Sequence of chain 5.B:
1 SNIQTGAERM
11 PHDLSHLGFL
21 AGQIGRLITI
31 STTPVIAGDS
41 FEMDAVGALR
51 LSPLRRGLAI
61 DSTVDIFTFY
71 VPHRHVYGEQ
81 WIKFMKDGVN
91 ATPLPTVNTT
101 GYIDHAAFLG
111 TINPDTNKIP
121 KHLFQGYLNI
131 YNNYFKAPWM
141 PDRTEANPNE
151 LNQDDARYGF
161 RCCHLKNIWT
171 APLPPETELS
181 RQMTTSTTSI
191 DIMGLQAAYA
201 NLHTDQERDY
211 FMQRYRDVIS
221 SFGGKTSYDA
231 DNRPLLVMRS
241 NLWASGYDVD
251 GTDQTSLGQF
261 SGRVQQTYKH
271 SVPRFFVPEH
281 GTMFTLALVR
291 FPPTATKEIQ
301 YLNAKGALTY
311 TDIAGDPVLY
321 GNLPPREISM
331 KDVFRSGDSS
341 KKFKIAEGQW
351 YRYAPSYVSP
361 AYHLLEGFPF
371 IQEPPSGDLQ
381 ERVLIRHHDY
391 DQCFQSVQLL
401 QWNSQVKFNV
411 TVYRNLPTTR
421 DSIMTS

Binding-site contacts:
Ligand atom OP1 contacts residue PHE211 of chain 4.B at 2.1 Å.
Ligand atom C8 contacts residue ARG28 of chain 4.D at 3.1 Å.
Ligand atom OP1 contacts residue ARG420 of chain 5.B at 2.4 Å (salt-bridge).
Ligand atom C5' contacts residue TYR31 of chain 4.D at 3.0 Å (hydrophobic).
Ligand atom OP1 contacts residue THR418 of chain 5.B at 3.2 Å.
Ligand atom C5' contacts residue ARG28 of chain 4.D at 2.8 Å.
Ligand atom C8 contacts residue GLY26 of chain 4.D at 3.7 Å.
Ligand atom P contacts residue PHE211 of chain 4.B at 3.5 Å.
Ligand atom OP1 contacts residue ASP421 of chain 5.B at 3.7 Å.
Ligand atom N6 contacts residue ASP217 of chain 4.B at 2.8 Å (salt-bridge).
Ligand atom OP2 contacts residue GLU207 of chain 4.B at 2.0 Å (salt-bridge).
Ligand atom C4 contacts residue ALA27 of chain 4.D at 3.5 Å (hydrophobic).
Ligand atom O5' contacts residue ARG420 of chain 5.B at 2.9 Å (salt-bridge).
Ligand atom C6 contacts residue ALA27 of chain 4.D at 3.5 Å (hydrophobic).
Ligand atom N6 contacts residue ALA27 of chain 4.D at 3.2 Å (h-bond).
Ligand atom N9 contacts residue ALA27 of chain 4.D at 3.1 Å.
Ligand atom N6 contacts residue GLY26 of chain 4.D at 3.1 Å.
Ligand atom C5' contacts residue ARG420 of chain 5.B at 3.5 Å.
Ligand atom OP2 contacts residue ARG420 of chain 5.B at 3.4 Å (salt-bridge).
Ligand atom N7 contacts residue ALA27 of chain 4.D at 1.6 Å.
Ligand atom O5' contacts residue ARG28 of chain 4.D at 3.1 Å (salt-bridge).
Ligand atom O3' contacts residue TYR31 of chain 4.D at 3.2 Å (h-bond).
Ligand atom O4' contacts residue ARG420 of chain 5.B at 3.2 Å (salt-bridge).
Ligand atom O3' contacts residue ARG420 of chain 5.B at 1.7 Å (salt-bridge).
Ligand atom C2 contacts residue SER221 of chain 4.B at 3.7 Å.
Ligand atom P contacts residue ARG420 of chain 5.B at 2.5 Å.
Ligand atom OP1 contacts residue ARG28 of chain 4.D at 2.7 Å (salt-bridge).
Ligand atom C5 contacts residue GLY26 of chain 4.D at 3.5 Å.
Ligand atom C4' contacts residue ARG420 of chain 5.B at 3.4 Å.
Ligand atom C6 contacts residue GLY26 of chain 4.D at 3.7 Å.
Ligand atom C2' contacts residue ARG28 of chain 4.D at 3.7 Å.
Ligand atom P contacts residue TYR31 of chain 4.D at 3.5 Å.
Ligand atom C5 contacts residue ALA27 of chain 4.D at 2.9 Å (hydrophobic).
Ligand atom O5' contacts residue TYR31 of chain 4.D at 2.2 Å (h-bond).
Ligand atom N7 contacts residue GLY26 of chain 4.D at 2.7 Å.
Ligand atom P contacts residue ARG28 of chain 4.D at 3.4 Å.
Ligand atom P contacts residue GLU207 of chain 4.B at 3.4 Å.
Ligand atom N7 contacts residue ARG28 of chain 4.D at 3.6 Å (salt-bridge).
Ligand atom C8 contacts residue ALA27 of chain 4.D at 2.0 Å (hydrophobic).
Ligand atom N1 contacts residue SER221 of chain 4.B at 3.6 Å.

Sequence of chain 4.B:
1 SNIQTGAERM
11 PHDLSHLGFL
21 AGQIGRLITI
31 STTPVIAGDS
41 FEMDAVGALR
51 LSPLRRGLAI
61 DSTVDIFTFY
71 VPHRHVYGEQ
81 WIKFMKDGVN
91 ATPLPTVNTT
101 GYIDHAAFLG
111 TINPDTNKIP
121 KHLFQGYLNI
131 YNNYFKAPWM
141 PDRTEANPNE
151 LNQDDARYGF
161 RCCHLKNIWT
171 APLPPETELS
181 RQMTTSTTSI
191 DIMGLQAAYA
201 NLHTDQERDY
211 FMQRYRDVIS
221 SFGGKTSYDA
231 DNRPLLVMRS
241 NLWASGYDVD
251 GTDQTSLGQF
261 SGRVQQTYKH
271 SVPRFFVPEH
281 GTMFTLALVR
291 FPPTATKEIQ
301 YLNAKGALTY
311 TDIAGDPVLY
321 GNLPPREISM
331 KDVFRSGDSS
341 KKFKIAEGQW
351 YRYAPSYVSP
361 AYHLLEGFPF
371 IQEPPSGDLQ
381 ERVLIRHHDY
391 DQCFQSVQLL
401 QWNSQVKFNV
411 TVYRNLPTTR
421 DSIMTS

This protein binds this small molecule.
Small molecule (SMILES): N=c1ccn([C@H]2C[C@H](O)[C@@H](CO[P](=O)(O)O[C@H]3C[C@H](n4cnc5c(N)ncnc54)O[C@@H]3CO[P](=O)(O)O[C@H]3C[C@H](n4cnc5c(N)ncnc54)O[C@@H]3CO[P](=O)(O)O[C@H]3C[C@H](n4cnc5c(N)ncnc54)O[C@@H]3COP(=O)(O)O)O2)c(=O)[nH]1

Sequence of chain 4.D:
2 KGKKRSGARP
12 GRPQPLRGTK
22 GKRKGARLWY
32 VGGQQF